Binding-site contacts:
Ligand atom N2 contacts residue THR1069 of chain 1.C at 3.8 Å.
Ligand atom O5 contacts residue ASN1067 of chain 1.C at 2.4 Å (h-bond).
Ligand atom O5 contacts residue PHE1072 of chain 1.C at 3.4 Å.
Ligand atom C5 contacts residue ASN1067 of chain 1.C at 3.7 Å.
Ligand atom C8 contacts residue ASN1067 of chain 1.C at 3.6 Å.
Ligand atom C4 contacts residue THR1069 of chain 1.C at 3.9 Å.
Ligand atom C1 contacts residue ASN1067 of chain 1.C at 1.4 Å.
Ligand atom O5 contacts residue THR1069 of chain 1.C at 4.1 Å.
Ligand atom C5 contacts residue THR1069 of chain 1.C at 3.8 Å.
Ligand atom O3 contacts residue THR1069 of chain 1.C at 4.3 Å.
Ligand atom C3 contacts residue THR1069 of chain 1.C at 3.3 Å.
Ligand atom C4 contacts residue ASN1067 of chain 1.C at 4.3 Å.
Ligand atom C1 contacts residue PHE1072 of chain 1.C at 3.9 Å (hydrophobic).
Ligand atom C7 contacts residue ASN1067 of chain 1.C at 3.1 Å.
Ligand atom C3 contacts residue ASN1067 of chain 1.C at 3.7 Å.
Ligand atom C2 contacts residue ASN1067 of chain 1.C at 2.4 Å.
Ligand atom C1 contacts residue THR1069 of chain 1.C at 3.5 Å.
Ligand atom O7 contacts residue ASN1067 of chain 1.C at 3.2 Å (h-bond).
Ligand atom O7 contacts residue ARG1042 of chain 1.C at 4.4 Å.
Ligand atom C2 contacts residue THR1069 of chain 1.C at 3.7 Å.
Ligand atom O4 contacts residue THR1069 of chain 1.C at 3.9 Å.
Ligand atom N2 contacts residue ASN1067 of chain 1.C at 2.7 Å (h-bond).
Ligand atom C5 contacts residue PHE1072 of chain 1.C at 3.9 Å (hydrophobic).
Ligand atom C6 contacts residue PHE1072 of chain 1.C at 3.5 Å (hydrophobic).

A small-molecule ligand and the protein it binds are described below.
Small molecule (SMILES): CC(=O)N[C@H]1[C@H](O[C@H]2[C@H](O)[C@@H](NC(C)=O)CO[C@@H]2CO)O[C@H](CO)[C@@H](O[C@@H]2O[C@H](CO)[C@@H](O)[C@H](O[C@H]3O[C@H](CO)[C@@H](O)[C@H](O)[C@@H]3O)[C@@H]2O)[C@@H]1O

Sequence of chain 1.C:
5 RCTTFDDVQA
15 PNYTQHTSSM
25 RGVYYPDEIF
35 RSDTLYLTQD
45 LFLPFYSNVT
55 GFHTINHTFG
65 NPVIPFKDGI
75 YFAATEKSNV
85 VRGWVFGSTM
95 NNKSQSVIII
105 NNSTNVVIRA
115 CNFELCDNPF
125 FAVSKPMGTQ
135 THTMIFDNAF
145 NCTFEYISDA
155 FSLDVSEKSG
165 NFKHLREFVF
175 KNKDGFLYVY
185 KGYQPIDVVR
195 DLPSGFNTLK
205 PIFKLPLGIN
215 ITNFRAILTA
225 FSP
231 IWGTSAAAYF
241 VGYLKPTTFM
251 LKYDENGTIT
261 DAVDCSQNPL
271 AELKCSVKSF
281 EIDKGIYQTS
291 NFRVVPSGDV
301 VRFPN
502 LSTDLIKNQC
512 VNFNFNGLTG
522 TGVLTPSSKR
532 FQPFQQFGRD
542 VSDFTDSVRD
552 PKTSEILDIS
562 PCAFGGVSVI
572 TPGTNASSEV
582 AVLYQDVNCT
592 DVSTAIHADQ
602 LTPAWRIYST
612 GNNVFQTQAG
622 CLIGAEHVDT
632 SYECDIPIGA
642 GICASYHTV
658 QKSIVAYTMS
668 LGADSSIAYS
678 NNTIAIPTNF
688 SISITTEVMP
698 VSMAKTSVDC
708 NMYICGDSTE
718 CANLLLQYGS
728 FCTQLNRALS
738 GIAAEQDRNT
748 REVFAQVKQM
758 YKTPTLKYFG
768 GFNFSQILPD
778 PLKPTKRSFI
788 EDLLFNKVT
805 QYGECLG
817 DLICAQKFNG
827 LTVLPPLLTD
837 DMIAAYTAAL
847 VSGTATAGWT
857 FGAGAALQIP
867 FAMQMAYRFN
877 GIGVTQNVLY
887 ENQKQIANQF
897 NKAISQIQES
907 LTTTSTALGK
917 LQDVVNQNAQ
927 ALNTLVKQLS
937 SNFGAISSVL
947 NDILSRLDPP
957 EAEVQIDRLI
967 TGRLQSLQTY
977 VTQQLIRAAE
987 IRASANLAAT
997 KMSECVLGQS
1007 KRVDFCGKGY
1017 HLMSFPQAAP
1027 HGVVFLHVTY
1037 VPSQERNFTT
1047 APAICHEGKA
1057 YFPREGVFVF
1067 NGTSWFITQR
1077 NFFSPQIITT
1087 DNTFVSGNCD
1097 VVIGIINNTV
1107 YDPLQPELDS